A small-molecule ligand and the protein it binds are described below.
Small molecule (SMILES): CC(=O)N[C@@H]1[C@@H](O)[C@H](O)[C@@H](CO)O[C@H]1O

Binding-site contacts:
Ligand atom C1 contacts residue ASN440 of chain 1.A at 1.4 Å.
Ligand atom C4 contacts residue ASN440 of chain 1.A at 4.2 Å.
Ligand atom C2 contacts residue ASN440 of chain 1.A at 2.5 Å.
Ligand atom O5 contacts residue ASN440 of chain 1.A at 2.3 Å (h-bond).
Ligand atom C7 contacts residue ASN440 of chain 1.A at 3.7 Å.
Ligand atom O7 contacts residue ASN440 of chain 1.A at 4.0 Å.
Ligand atom C3 contacts residue ASN440 of chain 1.A at 3.8 Å.
Ligand atom C8 contacts residue VAL288 of chain 1.A at 4.5 Å (hydrophobic).
Ligand atom C5 contacts residue ASN440 of chain 1.A at 3.6 Å.
Ligand atom N2 contacts residue ASN440 of chain 1.A at 3.0 Å (h-bond).

Sequence of chain 1.A:
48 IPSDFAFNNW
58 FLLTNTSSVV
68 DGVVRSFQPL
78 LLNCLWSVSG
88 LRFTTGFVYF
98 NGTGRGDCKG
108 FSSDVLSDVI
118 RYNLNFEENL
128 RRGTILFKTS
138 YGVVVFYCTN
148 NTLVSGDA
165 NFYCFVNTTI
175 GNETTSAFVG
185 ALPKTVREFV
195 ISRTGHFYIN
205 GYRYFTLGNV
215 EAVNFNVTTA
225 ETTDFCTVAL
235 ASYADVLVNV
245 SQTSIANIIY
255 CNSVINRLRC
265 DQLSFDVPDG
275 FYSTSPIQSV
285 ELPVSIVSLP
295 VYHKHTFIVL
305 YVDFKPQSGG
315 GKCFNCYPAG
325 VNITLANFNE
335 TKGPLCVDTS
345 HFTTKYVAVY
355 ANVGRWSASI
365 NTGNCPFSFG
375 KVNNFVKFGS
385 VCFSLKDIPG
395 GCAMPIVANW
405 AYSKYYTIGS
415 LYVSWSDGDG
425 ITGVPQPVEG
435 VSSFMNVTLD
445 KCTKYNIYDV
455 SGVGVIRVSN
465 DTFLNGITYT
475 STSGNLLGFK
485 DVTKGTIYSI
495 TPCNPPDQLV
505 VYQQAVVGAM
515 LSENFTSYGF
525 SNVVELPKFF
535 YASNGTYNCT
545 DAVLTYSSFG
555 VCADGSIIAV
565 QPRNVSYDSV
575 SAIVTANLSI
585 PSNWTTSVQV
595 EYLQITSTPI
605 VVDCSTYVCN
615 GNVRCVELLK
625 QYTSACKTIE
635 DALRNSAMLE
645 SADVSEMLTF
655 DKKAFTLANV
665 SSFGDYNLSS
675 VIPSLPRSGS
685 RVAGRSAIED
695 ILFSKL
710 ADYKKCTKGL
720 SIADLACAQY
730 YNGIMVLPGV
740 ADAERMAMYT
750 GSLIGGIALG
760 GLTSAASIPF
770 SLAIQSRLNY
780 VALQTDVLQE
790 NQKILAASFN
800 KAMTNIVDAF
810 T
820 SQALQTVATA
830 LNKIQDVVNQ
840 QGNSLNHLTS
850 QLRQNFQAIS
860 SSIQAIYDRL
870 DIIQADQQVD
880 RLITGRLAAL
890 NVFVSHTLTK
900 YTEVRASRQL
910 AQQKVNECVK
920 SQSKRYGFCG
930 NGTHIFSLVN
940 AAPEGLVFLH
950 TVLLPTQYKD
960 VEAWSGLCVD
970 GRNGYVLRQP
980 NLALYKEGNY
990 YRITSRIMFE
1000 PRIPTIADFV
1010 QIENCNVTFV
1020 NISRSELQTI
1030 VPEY